Sequence of chain 2.A:
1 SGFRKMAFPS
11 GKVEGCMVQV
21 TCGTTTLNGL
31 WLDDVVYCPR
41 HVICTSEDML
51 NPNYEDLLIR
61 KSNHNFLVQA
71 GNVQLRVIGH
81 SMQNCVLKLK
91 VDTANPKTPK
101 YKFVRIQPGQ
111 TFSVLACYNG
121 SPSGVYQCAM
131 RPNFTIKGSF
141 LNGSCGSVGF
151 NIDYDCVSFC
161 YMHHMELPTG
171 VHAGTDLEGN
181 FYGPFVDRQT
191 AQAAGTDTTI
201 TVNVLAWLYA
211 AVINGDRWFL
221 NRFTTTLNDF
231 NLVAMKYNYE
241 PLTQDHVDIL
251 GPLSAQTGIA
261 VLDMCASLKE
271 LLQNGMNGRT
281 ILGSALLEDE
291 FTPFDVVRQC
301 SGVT

This protein binds this small molecule.
Small molecule (SMILES): CO[C@@]1(C(=O)Nc2cncc3ccccc23)CCOc2ccc(Cl)cc21

Binding-site contacts:
Ligand atom C contacts residue DMS1 of chain 1.F at 3.5 Å.
Ligand atom O2 contacts residue MET165 of chain 1.A at 3.7 Å.
Ligand atom C5 contacts residue GLN189 of chain 1.A at 3.5 Å.
Ligand atom N1 contacts residue HIS163 of chain 1.A at 2.6 Å (h-bond).
Ligand atom C15 contacts residue ASN142 of chain 1.A at 3.5 Å.
Ligand atom C12 contacts residue HIS163 of chain 1.A at 3.0 Å.
Ligand atom O1 contacts residue GLN189 of chain 1.A at 3.4 Å.
Ligand atom C13 contacts residue PHE140 of chain 1.A at 3.3 Å (hydrophobic).
Ligand atom N contacts residue CYS145 of chain 1.A at 3.7 Å.
Ligand atom N contacts residue HIS164 of chain 1.A at 3.7 Å.
Ligand atom C15 contacts residue LEU141 of chain 1.A at 3.6 Å (hydrophobic).
Ligand atom O2 contacts residue GLU166 of chain 1.A at 3.0 Å (salt-bridge).
Ligand atom C12 contacts residue CYS145 of chain 1.A at 3.8 Å (hydrophobic).
Ligand atom C contacts residue HIS41 of chain 1.A at 3.3 Å.
Ligand atom C14 contacts residue GLU166 of chain 1.A at 3.8 Å.
Ligand atom C13 contacts residue GLU166 of chain 1.A at 3.5 Å.
Ligand atom C6 contacts residue MET49 of chain 1.A at 3.4 Å (hydrophobic).
Ligand atom CL contacts residue HIS164 of chain 1.A at 3.8 Å.
Ligand atom C5 contacts residue ARG188 of chain 1.A at 3.4 Å.
Ligand atom C6 contacts residue ASP187 of chain 1.A at 3.7 Å.
Ligand atom C13 contacts residue HIS163 of chain 1.A at 3.8 Å.
Ligand atom C15 contacts residue GLU166 of chain 1.A at 3.7 Å.
Ligand atom C18 contacts residue ASN142 of chain 1.A at 3.8 Å.
Ligand atom C6 contacts residue ARG188 of chain 1.A at 3.5 Å.
Ligand atom C14 contacts residue LEU141 of chain 1.A at 3.8 Å (hydrophobic).
Ligand atom CL contacts residue ASP187 of chain 1.A at 3.1 Å.
Ligand atom C7 contacts residue MET165 of chain 1.A at 3.6 Å (hydrophobic).
Ligand atom CL contacts residue HIS41 of chain 1.A at 3.5 Å.
Ligand atom C8 contacts residue HIS164 of chain 1.A at 3.2 Å.
Ligand atom C7 contacts residue MET49 of chain 1.A at 3.7 Å (hydrophobic).
Ligand atom C8 contacts residue MET165 of chain 1.A at 3.8 Å (hydrophobic).
Ligand atom C12 contacts residue MET165 of chain 1.A at 3.8 Å (hydrophobic).
Ligand atom N1 contacts residue PHE140 of chain 1.A at 3.8 Å.
Ligand atom N1 contacts residue GLU166 of chain 1.A at 3.6 Å.
Ligand atom C6 contacts residue MET165 of chain 1.A at 3.5 Å (hydrophobic).
Ligand atom C5 contacts residue MET49 of chain 1.A at 3.6 Å (hydrophobic).
Ligand atom C17 contacts residue ASN142 of chain 1.A at 3.7 Å.
Ligand atom C16 contacts residue ASN142 of chain 1.A at 3.7 Å.
Ligand atom C12 contacts residue GLU166 of chain 1.A at 3.5 Å.
Ligand atom C13 contacts residue LEU141 of chain 1.A at 3.7 Å (hydrophobic).

Sequence of chain 1.A:
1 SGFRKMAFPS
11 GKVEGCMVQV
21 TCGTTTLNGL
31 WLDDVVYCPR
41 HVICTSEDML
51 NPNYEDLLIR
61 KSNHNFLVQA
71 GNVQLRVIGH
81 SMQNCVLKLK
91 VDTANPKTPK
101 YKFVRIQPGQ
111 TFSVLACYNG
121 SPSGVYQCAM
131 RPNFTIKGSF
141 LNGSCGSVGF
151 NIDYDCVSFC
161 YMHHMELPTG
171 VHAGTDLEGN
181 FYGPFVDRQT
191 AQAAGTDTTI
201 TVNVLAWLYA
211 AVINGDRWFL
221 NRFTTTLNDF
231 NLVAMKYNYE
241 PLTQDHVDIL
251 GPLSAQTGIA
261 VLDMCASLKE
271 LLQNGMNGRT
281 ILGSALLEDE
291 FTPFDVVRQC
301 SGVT